This small molecule binds to this protein.
Small molecule (SMILES): CC(C)C(=O)N1CCC(NC(=O)Nc2ccc(C(F)(F)F)cc2)CC1

Sequence of chain 1.A:
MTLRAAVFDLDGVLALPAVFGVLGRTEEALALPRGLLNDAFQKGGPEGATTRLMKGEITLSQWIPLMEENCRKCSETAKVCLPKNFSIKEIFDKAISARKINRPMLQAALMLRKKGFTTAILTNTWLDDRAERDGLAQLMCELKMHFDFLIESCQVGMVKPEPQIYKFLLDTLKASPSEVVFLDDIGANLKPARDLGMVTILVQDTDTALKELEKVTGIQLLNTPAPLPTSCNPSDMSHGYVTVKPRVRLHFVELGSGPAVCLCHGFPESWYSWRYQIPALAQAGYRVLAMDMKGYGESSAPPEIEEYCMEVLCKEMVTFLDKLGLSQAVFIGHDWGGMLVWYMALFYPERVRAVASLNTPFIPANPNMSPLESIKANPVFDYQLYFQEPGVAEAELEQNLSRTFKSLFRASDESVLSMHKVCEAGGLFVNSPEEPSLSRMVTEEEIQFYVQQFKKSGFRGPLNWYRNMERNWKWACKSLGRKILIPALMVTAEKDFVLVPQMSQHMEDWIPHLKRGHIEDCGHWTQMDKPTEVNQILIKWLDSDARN

Binding-site contacts:
Ligand atom C24 contacts residue TYR383 of chain 1.A at 3.7 Å (hydrophobic).
Ligand atom O16 contacts residue TYR466 of chain 1.A at 2.8 Å (h-bond).
Ligand atom C3 contacts residue ASP335 of chain 1.A at 3.2 Å.
Ligand atom C17 contacts residue ASP335 of chain 1.A at 3.8 Å.
Ligand atom C11 contacts residue ILE363 of chain 1.A at 3.7 Å (hydrophobic).
Ligand atom O13 contacts residue MET339 of chain 1.A at 3.5 Å (h-bond).
Ligand atom C12 contacts residue MET503 of chain 1.A at 3.8 Å (hydrophobic).
Ligand atom N2 contacts residue TYR466 of chain 1.A at 3.3 Å (h-bond).
Ligand atom O13 contacts residue THR360 of chain 1.A at 3.5 Å.
Ligand atom N2 contacts residue HIS524 of chain 1.A at 4.1 Å.
Ligand atom F23 contacts residue PHE267 of chain 1.A at 3.9 Å.
Ligand atom C6 contacts residue TRP336 of chain 1.A at 4.1 Å (hydrophobic).
Ligand atom N4 contacts residue ASP335 of chain 1.A at 2.9 Å (salt-bridge).
Ligand atom F23 contacts residue LEU428 of chain 1.A at 3.7 Å.
Ligand atom N4 contacts residue TRP336 of chain 1.A at 3.9 Å.
Ligand atom C17 contacts residue PHE267 of chain 1.A at 3.8 Å (hydrophobic).
Ligand atom C25 contacts residue TYR466 of chain 1.A at 3.1 Å (hydrophobic).
Ligand atom C1 contacts residue ASP335 of chain 1.A at 3.6 Å.
Ligand atom C18 contacts residue PHE267 of chain 1.A at 3.6 Å (hydrophobic).
Ligand atom C25 contacts residue TYR383 of chain 1.A at 3.5 Å (hydrophobic).
Ligand atom F22 contacts residue LEU428 of chain 1.A at 4.0 Å.
Ligand atom F21 contacts residue LEU408 of chain 1.A at 3.0 Å.
Ligand atom C5 contacts residue TRP336 of chain 1.A at 3.7 Å (hydrophobic).
Ligand atom F23 contacts residue PHE387 of chain 1.A at 3.6 Å.
Ligand atom C1 contacts residue TYR466 of chain 1.A at 3.2 Å (hydrophobic).
Ligand atom C3 contacts residue TYR383 of chain 1.A at 3.4 Å (hydrophobic).
Ligand atom C17 contacts residue TYR466 of chain 1.A at 3.9 Å (hydrophobic).
Ligand atom C15 contacts residue TYR383 of chain 1.A at 4.0 Å (hydrophobic).
Ligand atom C18 contacts residue TRP525 of chain 1.A at 4.1 Å (hydrophobic).
Ligand atom C17 contacts residue HIS524 of chain 1.A at 3.8 Å.
Ligand atom C7 contacts residue THR360 of chain 1.A at 4.0 Å.
Ligand atom C20 contacts residue LEU408 of chain 1.A at 4.1 Å (hydrophobic).
Ligand atom C9 contacts residue THR360 of chain 1.A at 4.0 Å.
Ligand atom C15 contacts residue LEU499 of chain 1.A at 4.0 Å (hydrophobic).
Ligand atom C3 contacts residue TYR466 of chain 1.A at 3.2 Å (hydrophobic).
Ligand atom N2 contacts residue ASP335 of chain 1.A at 2.6 Å (salt-bridge).
Ligand atom C6 contacts residue ASP335 of chain 1.A at 4.0 Å.
Ligand atom C24 contacts residue TYR466 of chain 1.A at 3.8 Å (hydrophobic).
Ligand atom O16 contacts residue TYR383 of chain 1.A at 2.4 Å (h-bond).
Ligand atom C19 contacts residue PHE267 of chain 1.A at 4.0 Å (hydrophobic).